The small molecule below binds the protein below.
Small molecule (SMILES): OC[C@H]1O[C@@H](O)[C@H](O)[C@@H](O)[C@H]1O

Binding-site contacts:
Ligand atom O2 contacts residue TYR37 of chain 1.H at 3.9 Å.
Ligand atom O4 contacts residue TYR37 of chain 1.H at 3.4 Å (h-bond).
Ligand atom C4 contacts residue TYR37 of chain 1.H at 4.2 Å (hydrophobic).
Ligand atom O6 contacts residue GLN54 of chain 1.H at 2.7 Å (h-bond).
Ligand atom O3 contacts residue CA1 of chain 1.GA at 2.8 Å.
Ligand atom O5 contacts residue PHB1 of chain 1.IA at 2.3 Å (h-bond).
Ligand atom O5 contacts residue HIS51 of chain 1.H at 3.3 Å (h-bond).
Ligand atom O4 contacts residue CA1 of chain 1.GA at 2.8 Å.
Ligand atom C3 contacts residue TYR37 of chain 1.H at 4.0 Å (hydrophobic).
Ligand atom O2 contacts residue PHB1 of chain 1.IA at 2.9 Å (h-bond).
Ligand atom C2 contacts residue TYR37 of chain 1.H at 3.2 Å (hydrophobic).
Ligand atom C4 contacts residue PHB1 of chain 1.IA at 4.2 Å.
Ligand atom O3 contacts residue TYR37 of chain 1.H at 3.8 Å.
Ligand atom C5 contacts residue HIS51 of chain 1.H at 3.9 Å.
Ligand atom C6 contacts residue GLN54 of chain 1.H at 3.6 Å.
Ligand atom O3 contacts residue ASN108 of chain 1.H at 3.4 Å (h-bond).
Ligand atom C3 contacts residue THR105 of chain 1.H at 4.0 Å.
Ligand atom O4 contacts residue ASP101 of chain 1.H at 2.7 Å (salt-bridge).
Ligand atom C4 contacts residue THR105 of chain 1.H at 3.6 Å.
Ligand atom C2 contacts residue CA1 of chain 1.GA at 4.0 Å.
Ligand atom C6 contacts residue HIS51 of chain 1.H at 3.2 Å.
Ligand atom O2 contacts residue ASN108 of chain 1.H at 3.3 Å (h-bond).
Ligand atom C3 contacts residue CA1 of chain 1.GA at 3.6 Å.
Ligand atom C1 contacts residue TYR37 of chain 1.H at 4.1 Å (hydrophobic).
Ligand atom C5 contacts residue GLN54 of chain 1.H at 3.6 Å.
Ligand atom O3 contacts residue THR105 of chain 1.H at 3.2 Å.
Ligand atom C4 contacts residue CA1 of chain 1.GA at 3.7 Å.
Ligand atom C5 contacts residue PHB1 of chain 1.IA at 3.6 Å.
Ligand atom C2 contacts residue ASN108 of chain 1.H at 4.1 Å.
Ligand atom C1 contacts residue PHB1 of chain 1.IA at 1.4 Å.
Ligand atom O6 contacts residue HIS51 of chain 1.H at 2.7 Å (h-bond).
Ligand atom O5 contacts residue TYR37 of chain 1.H at 3.7 Å.
Ligand atom C2 contacts residue PHB1 of chain 1.IA at 2.4 Å.
Ligand atom C6 contacts residue ASP101 of chain 1.H at 4.2 Å.
Ligand atom C6 contacts residue CYS63 of chain 1.H at 4.2 Å (hydrophobic).
Ligand atom O4 contacts residue THR105 of chain 1.H at 3.5 Å (h-bond).
Ligand atom C4 contacts residue ASP101 of chain 1.H at 3.8 Å.
Ligand atom C3 contacts residue PHB1 of chain 1.IA at 3.7 Å.
Ligand atom C6 contacts residue VAL102 of chain 1.H at 3.9 Å (hydrophobic).
Ligand atom O6 contacts residue PRO52 of chain 1.H at 3.9 Å.

Sequence of chain 1.H:
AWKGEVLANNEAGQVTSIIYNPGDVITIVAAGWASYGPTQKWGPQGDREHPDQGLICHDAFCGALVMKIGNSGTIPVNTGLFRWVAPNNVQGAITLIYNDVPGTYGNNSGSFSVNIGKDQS